This small molecule binds to this protein.
Small molecule (SMILES): CC(=O)N[C@@H]1[C@@H](O)[C@H](O)[C@@H](CO)O[C@H]1O

Binding-site contacts:
Ligand atom O5 contacts residue ASN186 of chain 1.B at 2.4 Å (h-bond).
Ligand atom O7 contacts residue ASN186 of chain 1.B at 3.7 Å.
Ligand atom N2 contacts residue ASN186 of chain 1.B at 2.9 Å (h-bond).
Ligand atom O7 contacts residue ASP185 of chain 1.B at 4.2 Å.
Ligand atom C2 contacts residue ASN186 of chain 1.B at 2.4 Å.
Ligand atom C1 contacts residue ASN186 of chain 1.B at 1.4 Å.
Ligand atom C7 contacts residue ASP185 of chain 1.B at 4.3 Å.
Ligand atom C3 contacts residue ASN186 of chain 1.B at 3.8 Å.
Ligand atom C5 contacts residue ASN186 of chain 1.B at 3.7 Å.
Ligand atom C4 contacts residue ASN186 of chain 1.B at 4.2 Å.
Ligand atom C7 contacts residue ASN186 of chain 1.B at 3.5 Å.
Ligand atom C8 contacts residue ASP185 of chain 1.B at 3.8 Å.
Ligand atom C8 contacts residue ASN186 of chain 1.B at 4.3 Å.

Sequence of chain 1.B:
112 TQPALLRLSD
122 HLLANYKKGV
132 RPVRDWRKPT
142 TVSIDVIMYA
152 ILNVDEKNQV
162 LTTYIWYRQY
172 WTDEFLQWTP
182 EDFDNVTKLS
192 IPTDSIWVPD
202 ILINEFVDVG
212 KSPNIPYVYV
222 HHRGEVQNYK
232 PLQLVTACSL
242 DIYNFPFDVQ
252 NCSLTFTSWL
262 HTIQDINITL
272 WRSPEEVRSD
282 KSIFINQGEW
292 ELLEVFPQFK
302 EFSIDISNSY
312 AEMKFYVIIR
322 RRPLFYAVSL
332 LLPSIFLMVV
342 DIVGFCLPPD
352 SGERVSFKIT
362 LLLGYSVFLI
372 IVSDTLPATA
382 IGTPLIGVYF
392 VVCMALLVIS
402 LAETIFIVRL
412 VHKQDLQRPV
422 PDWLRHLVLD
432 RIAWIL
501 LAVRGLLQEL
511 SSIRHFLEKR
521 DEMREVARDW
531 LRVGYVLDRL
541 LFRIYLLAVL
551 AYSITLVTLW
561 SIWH